A protein and the small-molecule ligand that binds it are described below.
Small molecule (SMILES): C#Cc1nc2c(N)ncnc2n1CC

Binding-site contacts:
Ligand atom C13 contacts residue SER158 of chain 3.A at 4.2 Å.
Ligand atom C02 contacts residue LEU49 of chain 3.A at 3.8 Å (hydrophobic).
Ligand atom N04 contacts residue TYR75 of chain 3.A at 4.1 Å.
Ligand atom N04 contacts residue ASP45 of chain 3.A at 3.8 Å.
Ligand atom N10 contacts residue THR161 of chain 3.A at 4.1 Å.
Ligand atom C05 contacts residue ASP45 of chain 3.A at 3.9 Å.
Ligand atom C05 contacts residue ALA162 of chain 3.A at 3.6 Å (hydrophobic).
Ligand atom C01 contacts residue LEU49 of chain 3.A at 3.5 Å (hydrophobic).
Ligand atom C02 contacts residue GLY46 of chain 3.A at 4.0 Å.
Ligand atom N04 contacts residue ASN122 of chain 3.A at 2.9 Å (h-bond).
Ligand atom C13 contacts residue ALA162 of chain 3.A at 3.5 Å (hydrophobic).
Ligand atom C13 contacts residue PHE74 of chain 3.A at 4.2 Å (hydrophobic).
Ligand atom N14 contacts residue PHE74 of chain 3.A at 4.3 Å.
Ligand atom C06 contacts residue ASP45 of chain 3.A at 3.8 Å.
Ligand atom N04 contacts residue ALA162 of chain 3.A at 4.2 Å.
Ligand atom N14 contacts residue ASN122 of chain 3.A at 3.1 Å (h-bond).
Ligand atom N12 contacts residue PHE74 of chain 3.A at 3.3 Å.
Ligand atom N14 contacts residue ALA162 of chain 3.A at 3.9 Å.
Ligand atom N14 contacts residue THR161 of chain 3.A at 3.6 Å (h-bond).
Ligand atom C01 contacts residue ASP45 of chain 3.A at 3.7 Å.
Ligand atom C03 contacts residue ASN122 of chain 3.A at 3.6 Å.
Ligand atom C02 contacts residue ASN122 of chain 3.A at 3.9 Å.
Ligand atom N12 contacts residue ALA162 of chain 3.A at 3.7 Å.
Ligand atom C13 contacts residue THR161 of chain 3.A at 3.6 Å.
Ligand atom N10 contacts residue PHE74 of chain 3.A at 4.2 Å.
Ligand atom C06 contacts residue ALA162 of chain 3.A at 4.0 Å (hydrophobic).
Ligand atom N07 contacts residue ASP45 of chain 3.A at 4.0 Å.
Ligand atom C01 contacts residue GLY46 of chain 3.A at 3.4 Å.
Ligand atom C02 contacts residue ASP45 of chain 3.A at 3.6 Å.
Ligand atom C05 contacts residue ASN122 of chain 3.A at 3.9 Å.
Ligand atom C11 contacts residue THR161 of chain 3.A at 3.2 Å.
Ligand atom N10 contacts residue ALA162 of chain 3.A at 4.3 Å.
Ligand atom N14 contacts residue TYR75 of chain 3.A at 3.7 Å.
Ligand atom C03 contacts residue ASP45 of chain 3.A at 3.5 Å.
Ligand atom N14 contacts residue SER158 of chain 3.A at 3.1 Å (h-bond).
Ligand atom C11 contacts residue ALA162 of chain 3.A at 4.0 Å (hydrophobic).
Ligand atom C13 contacts residue ASN122 of chain 3.A at 4.1 Å.
Ligand atom C11 contacts residue PHE74 of chain 3.A at 3.3 Å (hydrophobic).
Ligand atom N14 contacts residue GLY159 of chain 3.A at 4.3 Å.
Ligand atom N12 contacts residue THR161 of chain 3.A at 2.7 Å (h-bond).

Sequence of chain 3.A:
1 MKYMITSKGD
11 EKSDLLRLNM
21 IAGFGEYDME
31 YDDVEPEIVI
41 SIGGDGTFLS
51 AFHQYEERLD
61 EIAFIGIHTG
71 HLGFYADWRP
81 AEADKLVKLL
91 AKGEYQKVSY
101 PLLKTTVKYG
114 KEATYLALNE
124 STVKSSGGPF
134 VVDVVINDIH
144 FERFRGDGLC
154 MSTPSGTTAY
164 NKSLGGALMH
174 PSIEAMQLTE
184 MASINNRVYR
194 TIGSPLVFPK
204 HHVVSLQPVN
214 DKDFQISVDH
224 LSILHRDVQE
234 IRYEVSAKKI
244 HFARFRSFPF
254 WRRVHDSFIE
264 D